Sequence of chain 1.D:
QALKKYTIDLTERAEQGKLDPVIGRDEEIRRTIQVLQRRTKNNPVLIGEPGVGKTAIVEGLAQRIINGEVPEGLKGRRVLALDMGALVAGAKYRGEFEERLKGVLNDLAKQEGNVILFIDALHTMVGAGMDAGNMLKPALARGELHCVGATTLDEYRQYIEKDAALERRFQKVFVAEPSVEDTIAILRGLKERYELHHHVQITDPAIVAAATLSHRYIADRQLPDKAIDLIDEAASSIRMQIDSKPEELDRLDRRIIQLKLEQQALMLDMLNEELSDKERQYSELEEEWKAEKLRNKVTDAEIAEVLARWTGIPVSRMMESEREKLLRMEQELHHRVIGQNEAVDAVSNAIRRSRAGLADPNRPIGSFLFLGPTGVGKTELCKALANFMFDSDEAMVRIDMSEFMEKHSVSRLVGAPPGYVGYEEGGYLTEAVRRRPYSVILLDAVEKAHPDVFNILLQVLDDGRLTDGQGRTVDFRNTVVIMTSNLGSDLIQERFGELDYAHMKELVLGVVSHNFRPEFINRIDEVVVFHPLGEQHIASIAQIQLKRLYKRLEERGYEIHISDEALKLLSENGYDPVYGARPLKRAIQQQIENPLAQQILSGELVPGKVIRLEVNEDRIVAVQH

Sequence of chain 1.E:
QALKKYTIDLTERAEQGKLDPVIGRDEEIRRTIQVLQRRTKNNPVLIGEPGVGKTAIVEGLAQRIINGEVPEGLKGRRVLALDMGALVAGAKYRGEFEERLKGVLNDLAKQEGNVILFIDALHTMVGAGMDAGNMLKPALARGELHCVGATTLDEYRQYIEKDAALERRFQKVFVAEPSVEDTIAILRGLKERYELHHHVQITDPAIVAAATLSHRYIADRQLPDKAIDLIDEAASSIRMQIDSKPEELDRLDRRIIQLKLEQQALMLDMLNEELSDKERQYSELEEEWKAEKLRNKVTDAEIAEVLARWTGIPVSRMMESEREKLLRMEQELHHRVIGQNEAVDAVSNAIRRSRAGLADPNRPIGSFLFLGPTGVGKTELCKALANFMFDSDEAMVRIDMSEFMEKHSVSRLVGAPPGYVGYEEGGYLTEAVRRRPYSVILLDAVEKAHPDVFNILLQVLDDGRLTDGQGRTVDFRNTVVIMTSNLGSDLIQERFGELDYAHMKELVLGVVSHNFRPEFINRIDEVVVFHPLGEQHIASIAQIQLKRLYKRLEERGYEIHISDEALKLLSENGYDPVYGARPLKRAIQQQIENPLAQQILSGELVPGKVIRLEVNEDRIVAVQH

Binding-site contacts:
Ligand atom N7 contacts residue ALA214 of chain 1.E at 3.5 Å.
Ligand atom O2A contacts residue GLY211 of chain 1.E at 3.3 Å.
Ligand atom N1 contacts residue ILE181 of chain 1.E at 3.2 Å (h-bond).
Ligand atom C2 contacts residue ILE349 of chain 1.E at 3.6 Å (hydrophobic).
Ligand atom C8 contacts residue PRO387 of chain 1.E at 3.5 Å (hydrophobic).
Ligand atom O2B contacts residue VAL210 of chain 1.E at 2.8 Å (h-bond).
Ligand atom O2A contacts residue THR213 of chain 1.E at 3.3 Å (h-bond).
Ligand atom O3G contacts residue LYS212 of chain 1.E at 3.3 Å (salt-bridge).
Ligand atom PB contacts residue GLY209 of chain 1.E at 3.4 Å.
Ligand atom N6 contacts residue ILE181 of chain 1.E at 3.3 Å (h-bond).
Ligand atom N1 contacts residue VAL180 of chain 1.E at 3.5 Å.
Ligand atom O2B contacts residue LYS212 of chain 1.E at 3.4 Å (salt-bridge).
Ligand atom O2B contacts residue GLY211 of chain 1.E at 2.5 Å (h-bond).
Ligand atom O3G contacts residue PRO208 of chain 1.E at 3.6 Å.
Ligand atom O2G contacts residue THR213 of chain 1.E at 3.6 Å.
Ligand atom O1B contacts residue LYS212 of chain 1.E at 3.0 Å (salt-bridge).
Ligand atom N1 contacts residue ILE349 of chain 1.E at 3.7 Å.
Ligand atom N6 contacts residue ILE349 of chain 1.E at 3.5 Å.
Ligand atom O2' contacts residue ASP178 of chain 1.E at 3.5 Å (salt-bridge).
Ligand atom N3 contacts residue LEU353 of chain 1.E at 3.4 Å.
Ligand atom C8 contacts residue GLY211 of chain 1.E at 3.7 Å.
Ligand atom O2B contacts residue GLY209 of chain 1.E at 2.8 Å (h-bond).
Ligand atom C1' contacts residue ILE391 of chain 1.E at 3.7 Å (hydrophobic).
Ligand atom N7 contacts residue GLY211 of chain 1.E at 3.6 Å.
Ligand atom O1B contacts residue THR213 of chain 1.E at 3.3 Å (h-bond).
Ligand atom C8 contacts residue ALA214 of chain 1.E at 3.7 Å (hydrophobic).
Ligand atom O2A contacts residue LYS212 of chain 1.E at 3.6 Å.
Ligand atom C6 contacts residue ILE349 of chain 1.E at 3.7 Å (hydrophobic).
Ligand atom S1G contacts residue ARG332 of chain 1.D at 2.9 Å (salt-bridge).
Ligand atom O3A contacts residue GLY211 of chain 1.E at 3.3 Å (h-bond).
Ligand atom O2A contacts residue ALA214 of chain 1.E at 2.9 Å (h-bond).
Ligand atom S1G contacts residue ARG331 of chain 1.D at 2.9 Å (salt-bridge).
Ligand atom O1A contacts residue THR213 of chain 1.E at 3.7 Å.
Ligand atom PB contacts residue GLY211 of chain 1.E at 3.5 Å.
Ligand atom C5 contacts residue ALA214 of chain 1.E at 3.6 Å (hydrophobic).
Ligand atom C2 contacts residue PRO179 of chain 1.E at 3.2 Å (hydrophobic).
Ligand atom N7 contacts residue PRO387 of chain 1.E at 3.6 Å.
Ligand atom O3B contacts residue GLY209 of chain 1.E at 2.9 Å (h-bond).
Ligand atom O3B contacts residue PRO208 of chain 1.E at 3.7 Å.
Ligand atom PB contacts residue LYS212 of chain 1.E at 3.6 Å.

A protein and the small-molecule ligand that binds it are described below.
Small molecule (SMILES): Nc1ncnc2c1ncn2[C@@H]1O[C@H](COP(=O)(O)OP(=O)(O)OP(O)(O)=S)[C@@H](O)[C@H]1O